This protein binds this small molecule.
Small molecule (SMILES): Nc1ncnc2c1ncn2[C@@H]1O[C@H](CO)[C@@H](OP(=O)(O)OC[C@@H]2O[C@H](n3cnc4c(N)ncnc43)[C@H]3OP(=O)(O)O[C@H]32)[C@H]1O

Binding-site contacts:
Ligand atom C17 contacts residue ILE54 of chain 1.A at 3.2 Å (hydrophobic).
Ligand atom O10 contacts residue GLY11 of chain 1.A at 3.6 Å.
Ligand atom C8 contacts residue TYR21 of chain 1.B at 3.6 Å (hydrophobic).
Ligand atom C18 contacts residue PHE96 of chain 1.A at 3.6 Å (hydrophobic).
Ligand atom N5 contacts residue THR19 of chain 1.B at 3.1 Å (h-bond).
Ligand atom O2 contacts residue THR133 of chain 1.B at 3.5 Å (h-bond).
Ligand atom O3 contacts residue PRO169 of chain 1.B at 3.5 Å.
Ligand atom C17 contacts residue THR53 of chain 1.A at 3.5 Å.
Ligand atom N7 contacts residue ARG15 of chain 1.A at 3.3 Å (salt-bridge).
Ligand atom N8 contacts residue LEU136 of chain 1.A at 3.5 Å.
Ligand atom C5 contacts residue TYR21 of chain 1.B at 3.4 Å (hydrophobic).
Ligand atom O3 contacts residue PHE170 of chain 1.B at 2.8 Å (h-bond).
Ligand atom N9 contacts residue THR53 of chain 1.A at 2.8 Å (h-bond).
Ligand atom O12 contacts residue ASN137 of chain 1.A at 3.1 Å (h-bond).
Ligand atom N4 contacts residue TRP16 of chain 1.B at 3.6 Å.
Ligand atom N5 contacts residue LYS17 of chain 1.B at 2.8 Å (salt-bridge).
Ligand atom N9 contacts residue ILE54 of chain 1.A at 3.0 Å.
Ligand atom O8 contacts residue ARG15 of chain 1.A at 3.4 Å.
Ligand atom O10 contacts residue TRP16 of chain 1.A at 3.4 Å (h-bond).
Ligand atom N10 contacts residue THR53 of chain 1.A at 3.0 Å (h-bond).
Ligand atom O10 contacts residue ASP12 of chain 1.A at 3.0 Å (salt-bridge).
Ligand atom C7 contacts residue PHE170 of chain 1.B at 3.6 Å (hydrophobic).
Ligand atom N10 contacts residue PHE96 of chain 1.A at 3.2 Å.
Ligand atom N4 contacts residue LYS17 of chain 1.B at 3.1 Å (salt-bridge).
Ligand atom C1 contacts residue LQJ1 of chain 1.D at 3.5 Å.
Ligand atom N2 contacts residue TYR21 of chain 1.B at 2.5 Å (h-bond).
Ligand atom C4 contacts residue TYR21 of chain 1.B at 3.6 Å (hydrophobic).
Ligand atom N2 contacts residue HIS134 of chain 1.B at 3.5 Å.
Ligand atom N5 contacts residue TYR21 of chain 1.B at 2.9 Å (h-bond).
Ligand atom P1 contacts residue ASN137 of chain 1.A at 3.5 Å.
Ligand atom O12 contacts residue LQJ1 of chain 1.D at 3.3 Å (h-bond).
Ligand atom O7 contacts residue LEU136 of chain 1.A at 3.4 Å.
Ligand atom C17 contacts residue LEU136 of chain 1.A at 3.6 Å (hydrophobic).
Ligand atom C18 contacts residue ILE54 of chain 1.A at 3.4 Å (hydrophobic).
Ligand atom O5 contacts residue ASN137 of chain 1.A at 3.1 Å (h-bond).
Ligand atom N5 contacts residue PRO31 of chain 1.B at 3.6 Å.
Ligand atom C4 contacts residue SER167 of chain 1.B at 3.6 Å.
Ligand atom O8 contacts residue ASP12 of chain 1.A at 3.6 Å.
Ligand atom O11 contacts residue TRP16 of chain 1.A at 3.5 Å (h-bond).
Ligand atom C14 contacts residue ARG15 of chain 1.A at 3.2 Å.

Sequence of chain 1.A:
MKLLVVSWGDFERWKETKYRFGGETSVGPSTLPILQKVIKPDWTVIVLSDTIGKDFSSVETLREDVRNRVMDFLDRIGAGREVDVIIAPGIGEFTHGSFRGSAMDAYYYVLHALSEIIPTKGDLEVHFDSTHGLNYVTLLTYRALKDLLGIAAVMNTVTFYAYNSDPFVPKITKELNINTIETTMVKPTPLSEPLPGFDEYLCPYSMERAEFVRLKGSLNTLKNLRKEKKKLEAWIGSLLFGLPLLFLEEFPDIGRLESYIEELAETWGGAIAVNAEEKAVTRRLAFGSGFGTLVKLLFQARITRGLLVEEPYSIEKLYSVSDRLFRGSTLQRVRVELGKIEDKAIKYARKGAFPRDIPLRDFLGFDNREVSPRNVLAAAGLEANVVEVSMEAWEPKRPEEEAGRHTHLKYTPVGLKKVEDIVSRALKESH

Sequence of chain 1.B:
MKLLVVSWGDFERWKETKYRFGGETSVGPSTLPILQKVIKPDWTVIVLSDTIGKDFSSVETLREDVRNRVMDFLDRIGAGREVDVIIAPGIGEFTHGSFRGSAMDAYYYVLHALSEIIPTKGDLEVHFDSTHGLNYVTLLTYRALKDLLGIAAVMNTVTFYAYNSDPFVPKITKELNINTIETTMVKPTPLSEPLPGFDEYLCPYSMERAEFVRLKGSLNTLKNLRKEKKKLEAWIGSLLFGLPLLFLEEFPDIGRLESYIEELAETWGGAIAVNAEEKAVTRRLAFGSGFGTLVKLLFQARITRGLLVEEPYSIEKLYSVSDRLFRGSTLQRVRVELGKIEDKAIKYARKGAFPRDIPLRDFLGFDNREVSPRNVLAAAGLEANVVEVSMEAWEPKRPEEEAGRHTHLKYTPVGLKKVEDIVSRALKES